A small-molecule ligand and the protein it binds are described below.
Small molecule (SMILES): CC(=O)N[C@H]1[C@H](O[C@H]2[C@H](O)[C@@H](NC(C)=O)CO[C@@H]2CO)O[C@H](CO)[C@@H](O)[C@@H]1O

Sequence of chain 1.G:
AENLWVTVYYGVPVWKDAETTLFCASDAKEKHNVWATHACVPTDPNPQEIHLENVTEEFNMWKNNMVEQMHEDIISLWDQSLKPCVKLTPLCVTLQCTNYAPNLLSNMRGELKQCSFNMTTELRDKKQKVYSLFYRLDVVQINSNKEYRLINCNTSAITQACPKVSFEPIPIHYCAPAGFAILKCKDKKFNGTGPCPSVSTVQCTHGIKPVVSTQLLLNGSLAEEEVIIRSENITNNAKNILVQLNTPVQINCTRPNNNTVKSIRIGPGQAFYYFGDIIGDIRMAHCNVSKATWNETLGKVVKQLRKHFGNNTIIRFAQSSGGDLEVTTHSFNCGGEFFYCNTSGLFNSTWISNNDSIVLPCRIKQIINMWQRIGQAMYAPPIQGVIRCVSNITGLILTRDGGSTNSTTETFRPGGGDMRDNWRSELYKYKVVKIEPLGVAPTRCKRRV

Sequence of chain 1.I:
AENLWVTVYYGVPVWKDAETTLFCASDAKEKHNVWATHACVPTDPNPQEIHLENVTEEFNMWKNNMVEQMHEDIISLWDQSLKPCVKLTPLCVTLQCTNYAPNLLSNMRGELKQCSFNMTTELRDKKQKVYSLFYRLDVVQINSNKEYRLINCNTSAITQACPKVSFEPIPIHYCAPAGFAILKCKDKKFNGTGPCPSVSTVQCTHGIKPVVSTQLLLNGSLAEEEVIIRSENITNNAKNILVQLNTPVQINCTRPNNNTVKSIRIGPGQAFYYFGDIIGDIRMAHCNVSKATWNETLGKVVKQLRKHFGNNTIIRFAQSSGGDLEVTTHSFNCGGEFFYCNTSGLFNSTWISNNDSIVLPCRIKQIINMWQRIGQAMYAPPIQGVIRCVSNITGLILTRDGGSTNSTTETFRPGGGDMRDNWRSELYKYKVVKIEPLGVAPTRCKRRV

Binding-site contacts:
Ligand atom C3 contacts residue ASN167 of chain 1.G at 3.8 Å.
Ligand atom C8 contacts residue ARG278 of chain 1.I at 3.7 Å.
Ligand atom N2 contacts residue THR168 of chain 1.G at 4.5 Å.
Ligand atom C1 contacts residue ARG162 of chain 1.G at 4.0 Å.
Ligand atom C1 contacts residue ASN167 of chain 1.G at 1.4 Å.
Ligand atom C7 contacts residue ARG278 of chain 1.I at 4.4 Å.
Ligand atom O5 contacts residue ASN167 of chain 1.G at 2.4 Å (h-bond).
Ligand atom N2 contacts residue ASN167 of chain 1.G at 2.9 Å (h-bond).
Ligand atom O7 contacts residue ASN167 of chain 1.G at 4.4 Å.
Ligand atom C5 contacts residue ARG162 of chain 1.G at 4.2 Å.
Ligand atom C6 contacts residue VAL144 of chain 1.G at 4.0 Å (hydrophobic).
Ligand atom C7 contacts residue ASN167 of chain 1.G at 3.9 Å.
Ligand atom O5 contacts residue ARG162 of chain 1.G at 3.1 Å (salt-bridge).
Ligand atom C6 contacts residue ARG162 of chain 1.G at 3.9 Å.
Ligand atom C1 contacts residue THR168 of chain 1.G at 4.5 Å.
Ligand atom C5 contacts residue ASN167 of chain 1.G at 3.7 Å.
Ligand atom C4 contacts residue ASN167 of chain 1.G at 4.2 Å.
Ligand atom C2 contacts residue ASN167 of chain 1.G at 2.5 Å.
Ligand atom O6 contacts residue VAL144 of chain 1.G at 4.0 Å.